Sequence of chain 1.A:
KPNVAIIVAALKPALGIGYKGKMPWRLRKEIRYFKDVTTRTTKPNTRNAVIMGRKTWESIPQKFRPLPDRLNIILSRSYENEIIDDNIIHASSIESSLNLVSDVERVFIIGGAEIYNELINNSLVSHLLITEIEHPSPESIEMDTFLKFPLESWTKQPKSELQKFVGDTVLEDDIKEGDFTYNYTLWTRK

Binding-site contacts:
Ligand atom C7 contacts residue GLU32 of chain 1.A at 3.6 Å.
Ligand atom N8 contacts residue THR133 of chain 1.A at 3.7 Å.
Ligand atom C11 contacts residue THR58 of chain 1.A at 3.8 Å.
Ligand atom C5 contacts residue GLU32 of chain 1.A at 3.6 Å.
Ligand atom N7 contacts residue ILE9 of chain 1.A at 2.9 Å (h-bond).
Ligand atom N2 contacts residue ALA11 of chain 1.A at 3.9 Å.
Ligand atom O2 contacts residue LEU69 of chain 1.A at 3.9 Å.
Ligand atom C1 contacts residue PHE36 of chain 1.A at 3.5 Å (hydrophobic).
Ligand atom N2 contacts residue PHE36 of chain 1.A at 3.7 Å.
Ligand atom N8 contacts residue ILE9 of chain 1.A at 3.6 Å.
Ligand atom N4 contacts residue PHE36 of chain 1.A at 3.6 Å.
Ligand atom N4 contacts residue GLU32 of chain 1.A at 2.7 Å (salt-bridge).
Ligand atom C2 contacts residue MET25 of chain 1.A at 3.8 Å (hydrophobic).
Ligand atom C10 contacts residue NDP1 of chain 1.C at 3.8 Å.
Ligand atom C3 contacts residue VAL10 of chain 1.A at 3.8 Å (hydrophobic).
Ligand atom N7 contacts residue TYR118 of chain 1.A at 2.8 Å (h-bond).
Ligand atom N8 contacts residue VAL10 of chain 1.A at 3.4 Å.
Ligand atom C9 contacts residue PHE36 of chain 1.A at 3.8 Å (hydrophobic).
Ligand atom C10 contacts residue ILE112 of chain 1.A at 3.8 Å (hydrophobic).
Ligand atom C1 contacts residue NDP1 of chain 1.C at 3.3 Å.
Ligand atom C8 contacts residue MET25 of chain 1.A at 3.5 Å (hydrophobic).
Ligand atom N2 contacts residue ILE9 of chain 1.A at 3.2 Å (h-bond).
Ligand atom N7 contacts residue NDP1 of chain 1.C at 3.6 Å (h-bond).
Ligand atom C3 contacts residue ALA11 of chain 1.A at 3.8 Å (hydrophobic).
Ligand atom C6 contacts residue NDP1 of chain 1.C at 3.6 Å.
Ligand atom N7 contacts residue PHE36 of chain 1.A at 3.8 Å.
Ligand atom N8 contacts residue GLU32 of chain 1.A at 2.7 Å (salt-bridge).
Ligand atom C9 contacts residue NDP1 of chain 1.C at 3.8 Å.
Ligand atom C8 contacts residue GLU32 of chain 1.A at 3.8 Å.
Ligand atom C16 contacts residue PRO63 of chain 1.A at 3.9 Å (hydrophobic).
Ligand atom C1 contacts residue TYR118 of chain 1.A at 3.8 Å (hydrophobic).
Ligand atom C3 contacts residue GLU32 of chain 1.A at 3.5 Å.
Ligand atom N2 contacts residue VAL10 of chain 1.A at 3.2 Å.
Ligand atom C6 contacts residue PHE36 of chain 1.A at 3.5 Å (hydrophobic).
Ligand atom C1 contacts residue ILE9 of chain 1.A at 3.5 Å (hydrophobic).
Ligand atom C3 contacts residue PHE36 of chain 1.A at 3.7 Å (hydrophobic).
Ligand atom C5 contacts residue PHE36 of chain 1.A at 3.5 Å (hydrophobic).
Ligand atom N7 contacts residue ILE112 of chain 1.A at 2.8 Å (h-bond).
Ligand atom N8 contacts residue ALA11 of chain 1.A at 3.6 Å (h-bond).
Ligand atom N2 contacts residue NDP1 of chain 1.C at 3.4 Å (h-bond).

A protein and the small-molecule ligand that binds it are described below.
Small molecule (SMILES): CCc1nc(N)nc(N)c1C#CCc1cc(OC)ccc1OC